Sequence of chain 4.A:
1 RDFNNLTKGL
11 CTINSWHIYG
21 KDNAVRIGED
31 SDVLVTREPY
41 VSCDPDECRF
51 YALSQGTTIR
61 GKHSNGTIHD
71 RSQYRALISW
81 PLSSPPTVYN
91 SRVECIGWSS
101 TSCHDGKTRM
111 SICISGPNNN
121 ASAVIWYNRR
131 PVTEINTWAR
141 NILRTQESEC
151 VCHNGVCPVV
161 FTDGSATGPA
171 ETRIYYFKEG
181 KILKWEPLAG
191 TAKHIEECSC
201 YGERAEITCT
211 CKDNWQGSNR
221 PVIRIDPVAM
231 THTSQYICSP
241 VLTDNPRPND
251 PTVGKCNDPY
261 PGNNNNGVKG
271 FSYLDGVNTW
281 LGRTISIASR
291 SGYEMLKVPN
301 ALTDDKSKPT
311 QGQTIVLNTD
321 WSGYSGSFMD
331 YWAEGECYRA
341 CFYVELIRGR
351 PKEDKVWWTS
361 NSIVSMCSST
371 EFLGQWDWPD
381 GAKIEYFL

This protein binds this small molecule.
Small molecule (SMILES): CC(=O)N[C@H]1[C@H](O[C@H]2[C@H](O)[C@@H](NC(C)=O)CO[C@@H]2CO)O[C@H](CO)[C@@H](O[C@@H]2O[C@H](CO[C@H]3O[C@H](CO)[C@@H](O)[C@H](O)[C@@H]3O)[C@@H](O)[C@H](O[C@H]3O[C@H](CO)[C@@H](O)[C@H](O)[C@@H]3O[C@H]3O[C@H](CO)[C@@H](O)[C@H](O)[C@@H]3O[C@H]3O[C@H](CO)[C@@H](O)[C@H](O)[C@@H]3O)[C@@H]2O)[C@@H]1O

Binding-site contacts:
Ligand atom C5 contacts residue GLN375 of chain 4.A at 3.6 Å.
Ligand atom C5 contacts residue ASN120 of chain 2.A at 3.6 Å.
Ligand atom O6 contacts residue GLN375 of chain 4.A at 3.3 Å.
Ligand atom C6 contacts residue GLN311 of chain 4.A at 3.6 Å.
Ligand atom O2 contacts residue LEU296 of chain 4.A at 3.4 Å.
Ligand atom O6 contacts residue LYS308 of chain 4.A at 2.8 Å (salt-bridge).
Ligand atom O4 contacts residue ILE287 of chain 4.A at 3.2 Å.
Ligand atom C6 contacts residue ILE285 of chain 4.A at 3.5 Å (hydrophobic).
Ligand atom N2 contacts residue ASN120 of chain 2.A at 2.9 Å (h-bond).
Ligand atom O5 contacts residue GLY312 of chain 4.A at 3.6 Å (h-bond).
Ligand atom C4 contacts residue GLU294 of chain 4.A at 3.6 Å.
Ligand atom C2 contacts residue ASN120 of chain 2.A at 2.4 Å.
Ligand atom O6 contacts residue ILE285 of chain 4.A at 2.8 Å (h-bond).
Ligand atom C6 contacts residue LEU373 of chain 4.A at 3.3 Å (hydrophobic).
Ligand atom O6 contacts residue THR310 of chain 4.A at 3.5 Å (h-bond).
Ligand atom O3 contacts residue GLN311 of chain 4.A at 3.2 Å.
Ligand atom C6 contacts residue THR310 of chain 4.A at 3.6 Å.
Ligand atom C3 contacts residue GLY312 of chain 4.A at 3.1 Å.
Ligand atom O4 contacts residue ARG247 of chain 4.A at 3.3 Å (salt-bridge).
Ligand atom O5 contacts residue ASP250 of chain 4.A at 3.5 Å (salt-bridge).
Ligand atom O5 contacts residue GLN375 of chain 4.A at 3.3 Å (h-bond).
Ligand atom C6 contacts residue LYS308 of chain 4.A at 3.6 Å.
Ligand atom C5 contacts residue ARG283 of chain 4.A at 3.5 Å.
Ligand atom O3 contacts residue ASP250 of chain 4.A at 2.9 Å (salt-bridge).
Ligand atom O5 contacts residue ASN120 of chain 2.A at 2.4 Å (h-bond).
Ligand atom O5 contacts residue GLY374 of chain 4.A at 3.2 Å.
Ligand atom C1 contacts residue ASN120 of chain 2.A at 1.4 Å.
Ligand atom O2 contacts residue GLY312 of chain 4.A at 3.1 Å.
Ligand atom O5 contacts residue ARG283 of chain 4.A at 3.1 Å (salt-bridge).
Ligand atom O6 contacts residue ASP250 of chain 4.A at 2.5 Å (salt-bridge).
Ligand atom C6 contacts residue ASP250 of chain 4.A at 3.5 Å.
Ligand atom O3 contacts residue ARG283 of chain 4.A at 3.0 Å (salt-bridge).
Ligand atom O3 contacts residue ASN249 of chain 4.A at 2.8 Å (h-bond).
Ligand atom O3 contacts residue GLY312 of chain 4.A at 2.9 Å (h-bond).
Ligand atom O4 contacts residue GLU294 of chain 4.A at 2.9 Å (salt-bridge).
Ligand atom C8 contacts residue ASN119 of chain 2.A at 3.4 Å.
Ligand atom C3 contacts residue GLU294 of chain 4.A at 3.4 Å.
Ligand atom O3 contacts residue GLU294 of chain 4.A at 2.6 Å (salt-bridge).
Ligand atom O2 contacts residue ASN249 of chain 4.A at 3.2 Å (h-bond).
Ligand atom C7 contacts residue ASN120 of chain 2.A at 3.6 Å.

Sequence of chain 2.A:
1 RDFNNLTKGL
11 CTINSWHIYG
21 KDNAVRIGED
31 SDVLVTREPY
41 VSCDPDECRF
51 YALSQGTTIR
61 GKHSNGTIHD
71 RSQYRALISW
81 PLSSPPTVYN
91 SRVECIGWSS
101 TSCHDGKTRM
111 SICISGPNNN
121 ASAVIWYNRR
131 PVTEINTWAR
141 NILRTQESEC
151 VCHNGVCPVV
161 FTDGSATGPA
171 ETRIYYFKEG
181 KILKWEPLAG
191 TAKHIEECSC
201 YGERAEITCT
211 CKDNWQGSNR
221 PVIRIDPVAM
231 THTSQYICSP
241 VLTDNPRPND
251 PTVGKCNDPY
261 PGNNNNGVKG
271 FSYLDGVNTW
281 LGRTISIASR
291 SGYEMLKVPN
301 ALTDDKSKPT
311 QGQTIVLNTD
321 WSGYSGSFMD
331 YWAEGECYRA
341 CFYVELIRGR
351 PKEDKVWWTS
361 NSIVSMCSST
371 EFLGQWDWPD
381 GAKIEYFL